Binding-site contacts:
Ligand atom C contacts residue PRO273 of chain 1.A at 4.0 Å (hydrophobic).
Ligand atom CA contacts residue LYS275 of chain 1.A at 3.8 Å.
Ligand atom OXT contacts residue GLU276 of chain 1.A at 4.5 Å.
Ligand atom OXT contacts residue PRO273 of chain 1.A at 3.1 Å.
Ligand atom OXT contacts residue ASN274 of chain 1.A at 3.4 Å (h-bond).
Ligand atom O contacts residue LYS275 of chain 1.A at 4.2 Å.
Ligand atom OXT contacts residue LYS275 of chain 1.A at 3.0 Å (salt-bridge).
Ligand atom N contacts residue GLU276 of chain 1.A at 2.9 Å (salt-bridge).
Ligand atom C contacts residue GLU276 of chain 1.A at 4.5 Å.
Ligand atom CA contacts residue PRO273 of chain 1.A at 4.5 Å (hydrophobic).
Ligand atom C contacts residue SER272 of chain 1.A at 4.4 Å.
Ligand atom C contacts residue LYS275 of chain 1.A at 3.7 Å.
Ligand atom CA contacts residue GLU276 of chain 1.A at 3.5 Å.
Ligand atom OXT contacts residue SER272 of chain 1.A at 3.4 Å (h-bond).
Ligand atom N contacts residue LYS275 of chain 1.A at 3.2 Å (salt-bridge).
Ligand atom N contacts residue ASN274 of chain 1.A at 3.8 Å.
Ligand atom N contacts residue PRO273 of chain 1.A at 3.8 Å.

The protein below binds the small molecule below.
Small molecule (SMILES): NCC(=O)O

Sequence of chain 1.A:
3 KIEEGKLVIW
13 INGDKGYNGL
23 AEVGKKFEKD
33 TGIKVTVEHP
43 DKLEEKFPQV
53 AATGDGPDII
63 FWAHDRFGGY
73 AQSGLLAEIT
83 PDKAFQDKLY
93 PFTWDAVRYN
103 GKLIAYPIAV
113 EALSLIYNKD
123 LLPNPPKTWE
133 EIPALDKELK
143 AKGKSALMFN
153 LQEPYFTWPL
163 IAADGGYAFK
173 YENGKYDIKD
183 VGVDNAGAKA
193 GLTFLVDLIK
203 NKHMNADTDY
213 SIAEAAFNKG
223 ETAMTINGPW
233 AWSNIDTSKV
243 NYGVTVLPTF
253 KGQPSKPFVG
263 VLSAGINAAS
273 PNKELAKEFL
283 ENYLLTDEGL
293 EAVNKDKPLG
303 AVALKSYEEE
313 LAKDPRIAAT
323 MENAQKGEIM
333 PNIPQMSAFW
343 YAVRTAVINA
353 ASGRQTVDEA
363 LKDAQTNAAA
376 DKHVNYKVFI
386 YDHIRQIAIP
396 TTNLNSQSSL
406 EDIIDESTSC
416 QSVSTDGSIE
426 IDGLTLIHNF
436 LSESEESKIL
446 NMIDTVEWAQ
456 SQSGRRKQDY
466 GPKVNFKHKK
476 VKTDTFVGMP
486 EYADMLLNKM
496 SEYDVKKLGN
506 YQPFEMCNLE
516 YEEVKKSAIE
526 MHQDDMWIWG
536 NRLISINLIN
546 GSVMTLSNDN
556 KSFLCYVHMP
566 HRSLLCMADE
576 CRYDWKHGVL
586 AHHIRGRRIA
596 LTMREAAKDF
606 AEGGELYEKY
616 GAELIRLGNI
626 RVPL